Sequence of chain 1.A:
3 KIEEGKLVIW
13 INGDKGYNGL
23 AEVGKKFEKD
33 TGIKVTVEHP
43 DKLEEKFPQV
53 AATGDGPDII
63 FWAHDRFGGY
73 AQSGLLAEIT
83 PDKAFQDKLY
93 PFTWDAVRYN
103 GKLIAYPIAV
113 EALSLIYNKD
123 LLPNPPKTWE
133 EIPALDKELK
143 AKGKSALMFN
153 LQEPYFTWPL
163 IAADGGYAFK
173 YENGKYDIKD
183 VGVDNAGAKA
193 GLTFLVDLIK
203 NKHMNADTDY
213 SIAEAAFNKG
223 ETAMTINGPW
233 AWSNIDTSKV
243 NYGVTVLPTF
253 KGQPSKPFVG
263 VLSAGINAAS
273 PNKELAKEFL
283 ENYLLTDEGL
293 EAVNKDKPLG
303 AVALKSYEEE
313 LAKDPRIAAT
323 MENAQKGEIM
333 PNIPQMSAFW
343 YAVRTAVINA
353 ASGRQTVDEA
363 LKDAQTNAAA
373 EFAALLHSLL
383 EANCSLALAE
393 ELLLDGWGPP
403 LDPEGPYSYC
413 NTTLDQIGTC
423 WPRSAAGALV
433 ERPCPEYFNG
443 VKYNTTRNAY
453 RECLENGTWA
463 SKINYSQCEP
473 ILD

This protein binds this small molecule.
Small molecule (SMILES): OC[C@H]1O[C@H](O[C@H]2[C@H](O)[C@@H](O)[C@@H](O)O[C@@H]2CO)[C@H](O)[C@@H](O)[C@@H]1O

Binding-site contacts:
Ligand atom O6 contacts residue PHE158 of chain 1.A at 4.0 Å.
Ligand atom O5 contacts residue TYR157 of chain 1.A at 3.4 Å.
Ligand atom C6 contacts residue PRO156 of chain 1.A at 3.9 Å (hydrophobic).
Ligand atom O1 contacts residue LYS17 of chain 1.A at 3.4 Å (salt-bridge).
Ligand atom O3 contacts residue ASP67 of chain 1.A at 2.9 Å (salt-bridge).
Ligand atom O4 contacts residue ARG346 of chain 1.A at 3.6 Å (salt-bridge).
Ligand atom O3 contacts residue TRP64 of chain 1.A at 3.2 Å (h-bond).
Ligand atom C6 contacts residue TRP342 of chain 1.A at 3.6 Å (hydrophobic).
Ligand atom C4 contacts residue ARG68 of chain 1.A at 3.6 Å.
Ligand atom C1 contacts residue LYS17 of chain 1.A at 3.7 Å.
Ligand atom C3 contacts residue ASP67 of chain 1.A at 3.6 Å.
Ligand atom O6 contacts residue GLU155 of chain 1.A at 2.7 Å (salt-bridge).
Ligand atom C1 contacts residue ASP16 of chain 1.A at 3.6 Å.
Ligand atom C2 contacts residue ASP67 of chain 1.A at 3.3 Å.
Ligand atom O1 contacts residue ASN14 of chain 1.A at 3.0 Å (h-bond).
Ligand atom C1 contacts residue TYR157 of chain 1.A at 3.6 Å (hydrophobic).
Ligand atom C6 contacts residue ARG346 of chain 1.A at 3.9 Å.
Ligand atom C6 contacts residue GLU155 of chain 1.A at 3.4 Å.
Ligand atom O3 contacts residue GLU113 of chain 1.A at 3.9 Å.
Ligand atom O2 contacts residue MET332 of chain 1.A at 4.0 Å.
Ligand atom C5 contacts residue GLU155 of chain 1.A at 4.0 Å.
Ligand atom O3 contacts residue ALA65 of chain 1.A at 3.2 Å.
Ligand atom C1 contacts residue TRP232 of chain 1.A at 4.1 Å (hydrophobic).
Ligand atom O2 contacts residue ASP67 of chain 1.A at 2.6 Å (salt-bridge).
Ligand atom C3 contacts residue ARG68 of chain 1.A at 3.9 Å.
Ligand atom C4 contacts residue TRP342 of chain 1.A at 3.7 Å (hydrophobic).
Ligand atom O6 contacts residue TYR157 of chain 1.A at 3.2 Å (h-bond).
Ligand atom C3 contacts residue TRP64 of chain 1.A at 3.5 Å (hydrophobic).
Ligand atom C2 contacts residue TRP64 of chain 1.A at 3.9 Å (hydrophobic).
Ligand atom O2 contacts residue LYS17 of chain 1.A at 3.2 Å (salt-bridge).
Ligand atom O2 contacts residue TRP64 of chain 1.A at 3.1 Å (h-bond).
Ligand atom C2 contacts residue LYS17 of chain 1.A at 4.1 Å.
Ligand atom O2 contacts residue GLU113 of chain 1.A at 3.0 Å (salt-bridge).
Ligand atom C6 contacts residue TYR157 of chain 1.A at 4.0 Å (hydrophobic).
Ligand atom O4 contacts residue ARG68 of chain 1.A at 2.7 Å (salt-bridge).
Ligand atom O3 contacts residue ARG68 of chain 1.A at 2.8 Å (salt-bridge).
Ligand atom O1 contacts residue ASP16 of chain 1.A at 3.4 Å (salt-bridge).
Ligand atom C2 contacts residue GLU113 of chain 1.A at 4.0 Å.
Ligand atom O2 contacts residue ALA65 of chain 1.A at 3.4 Å.
Ligand atom O6 contacts residue PRO156 of chain 1.A at 3.5 Å.